Binding-site contacts:
Ligand atom C2 contacts residue THR95 of chain 1.A at 4.0 Å.
Ligand atom N1 contacts residue ASN94 of chain 1.A at 4.1 Å.
Ligand atom O9 contacts residue GLY73 of chain 1.A at 3.0 Å (h-bond).
Ligand atom P13 contacts residue SER96 of chain 1.A at 4.0 Å.
Ligand atom C7 contacts residue ASN94 of chain 1.A at 3.4 Å.
Ligand atom C3 contacts residue THR95 of chain 1.A at 3.8 Å.
Ligand atom O8 contacts residue SER71 of chain 1.A at 3.5 Å.
Ligand atom O15 contacts residue THR95 of chain 1.A at 4.2 Å.
Ligand atom C5 contacts residue SER96 of chain 1.A at 4.3 Å.
Ligand atom C10 contacts residue ARG99 of chain 1.A at 3.6 Å.
Ligand atom O15 contacts residue SER74 of chain 1.A at 2.8 Å (h-bond).
Ligand atom O9 contacts residue ALA72 of chain 1.A at 3.4 Å (h-bond).
Ligand atom O16 contacts residue SER74 of chain 1.A at 2.6 Å (h-bond).
Ligand atom O12 contacts residue ARG99 of chain 1.A at 2.8 Å (salt-bridge).
Ligand atom O16 contacts residue THR95 of chain 1.A at 3.7 Å.
Ligand atom O11 contacts residue LYS223 of chain 1.A at 2.7 Å (salt-bridge).
Ligand atom N1 contacts residue SER71 of chain 1.A at 4.0 Å.
Ligand atom O12 contacts residue ASN127 of chain 1.A at 3.0 Å (h-bond).
Ligand atom C3 contacts residue GLY73 of chain 1.A at 4.2 Å.
Ligand atom O9 contacts residue THR95 of chain 1.A at 3.7 Å.
Ligand atom O12 contacts residue LYS223 of chain 1.A at 3.8 Å.
Ligand atom C6 contacts residue ASN94 of chain 1.A at 3.5 Å.
Ligand atom C6 contacts residue ARG99 of chain 1.A at 3.7 Å.
Ligand atom C5 contacts residue ASN94 of chain 1.A at 4.1 Å.
Ligand atom O11 contacts residue ASN127 of chain 1.A at 4.3 Å.
Ligand atom O16 contacts residue SER96 of chain 1.A at 2.7 Å (h-bond).
Ligand atom O15 contacts residue GLY73 of chain 1.A at 3.4 Å.
Ligand atom O8 contacts residue VAL14 of chain 1.A at 3.5 Å.
Ligand atom C10 contacts residue ASN127 of chain 1.A at 3.9 Å.
Ligand atom P13 contacts residue SER74 of chain 1.A at 3.6 Å.
Ligand atom C5 contacts residue ARG99 of chain 1.A at 3.8 Å.
Ligand atom C5 contacts residue THR95 of chain 1.A at 4.2 Å.
Ligand atom O11 contacts residue ASP210 of chain 1.A at 4.2 Å.
Ligand atom N1 contacts residue THR95 of chain 1.A at 4.1 Å.
Ligand atom C10 contacts residue LYS223 of chain 1.A at 3.6 Å.
Ligand atom O8 contacts residue ASN94 of chain 1.A at 3.5 Å.
Ligand atom C2 contacts residue ASN94 of chain 1.A at 3.9 Å.
Ligand atom C4 contacts residue SER96 of chain 1.A at 4.1 Å.
Ligand atom O9 contacts residue SER71 of chain 1.A at 3.2 Å.
Ligand atom C4 contacts residue THR95 of chain 1.A at 3.9 Å.

Sequence of chain 1.A:
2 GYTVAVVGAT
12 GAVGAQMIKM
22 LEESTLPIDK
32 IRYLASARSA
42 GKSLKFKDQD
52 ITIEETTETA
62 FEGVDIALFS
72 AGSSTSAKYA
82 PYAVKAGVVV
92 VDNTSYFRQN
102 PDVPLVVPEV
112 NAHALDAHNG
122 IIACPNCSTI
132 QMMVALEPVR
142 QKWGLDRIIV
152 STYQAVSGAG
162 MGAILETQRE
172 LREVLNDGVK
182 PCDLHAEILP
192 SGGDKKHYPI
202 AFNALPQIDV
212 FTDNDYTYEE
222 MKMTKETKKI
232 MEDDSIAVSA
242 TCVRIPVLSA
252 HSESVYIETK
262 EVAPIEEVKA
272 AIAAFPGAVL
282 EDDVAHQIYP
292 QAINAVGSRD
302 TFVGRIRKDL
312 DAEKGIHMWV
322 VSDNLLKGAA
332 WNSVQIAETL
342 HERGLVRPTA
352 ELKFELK

A small-molecule ligand and the protein it binds are described below.
Small molecule (SMILES): O=C(O)c1ccc([N+](=O)[O-])cc1P(=O)(O)O